A protein and the small-molecule ligand that binds it are described below.
Small molecule (SMILES): CC[C@H](C)[C@@H](C=O)NC(=O)[C@H](CO)NC(=O)[C@H](CCCCN)NC(=O)[C@@H](N)C(C)C

Binding-site contacts:
Ligand atom CG2 contacts residue PHE71 of chain 29.A at 4.0 Å (hydrophobic).
Ligand atom CD1 contacts residue THR349 of chain 29.A at 4.3 Å.

Sequence of chain 29.A:
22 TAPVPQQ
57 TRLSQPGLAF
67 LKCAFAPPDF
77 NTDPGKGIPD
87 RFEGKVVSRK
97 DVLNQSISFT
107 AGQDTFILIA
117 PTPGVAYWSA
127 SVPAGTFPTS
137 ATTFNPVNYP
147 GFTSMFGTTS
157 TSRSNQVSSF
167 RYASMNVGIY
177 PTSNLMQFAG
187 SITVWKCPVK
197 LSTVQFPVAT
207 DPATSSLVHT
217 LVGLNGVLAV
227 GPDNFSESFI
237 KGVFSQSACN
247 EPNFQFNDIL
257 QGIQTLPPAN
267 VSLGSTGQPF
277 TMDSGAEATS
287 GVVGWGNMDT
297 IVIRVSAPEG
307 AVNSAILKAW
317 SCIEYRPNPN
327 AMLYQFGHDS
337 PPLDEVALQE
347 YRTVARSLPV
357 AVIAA